The small molecule below binds the protein below.
Small molecule (SMILES): CC(=O)[C@H](Cc1ccccc1)NC(=O)[C@H](Cc1ccccc1)NC(=O)[C@H](CCC(N)=O)NC(=O)[C@H](CC(C)C)NC(=O)[C@H](CC(N)=O)NC(=O)[C@@H](N)CC(C)C

Sequence of chain 2.D:
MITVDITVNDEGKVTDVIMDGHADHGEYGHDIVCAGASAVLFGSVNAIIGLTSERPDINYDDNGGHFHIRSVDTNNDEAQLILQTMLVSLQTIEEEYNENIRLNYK

Binding-site contacts:
Ligand atom O contacts residue ALA35 of chain 2.D at 3.5 Å.
Ligand atom O contacts residue ALA23 of chain 2.D at 2.7 Å (h-bond).
Ligand atom NE2 contacts residue ALA35 of chain 2.D at 3.6 Å (h-bond).
Ligand atom CZ contacts residue GLY65 of chain 2.D at 3.5 Å.
Ligand atom N contacts residue CYS34 of chain 2.D at 3.2 Å (h-bond).
Ligand atom CA contacts residue CYS34 of chain 2.D at 3.5 Å (hydrophobic).
Ligand atom CE2 contacts residue HIS66 of chain 2.D at 3.4 Å.
Ligand atom OE1 contacts residue GLY29 of chain 2.D at 3.0 Å (h-bond).
Ligand atom CT contacts residue HIS22 of chain 2.D at 3.7 Å.
Ligand atom CT contacts residue CYS34 of chain 2.D at 1.8 Å (hydrophobic).
Ligand atom C contacts residue HIS22 of chain 2.D at 3.7 Å.
Ligand atom O contacts residue ILE2 of chain 2.D at 3.3 Å.
Ligand atom N contacts residue SER38 of chain 2.D at 3.5 Å (h-bond).
Ligand atom CB contacts residue ILE2 of chain 2.D at 3.4 Å (hydrophobic).
Ligand atom CZ contacts residue ASP61 of chain 2.D at 3.3 Å.
Ligand atom O contacts residue PHE42 of chain 2.D at 3.4 Å.
Ligand atom CE2 contacts residue MET19 of chain 2.D at 3.7 Å (hydrophobic).
Ligand atom CE2 contacts residue GLY65 of chain 2.D at 3.3 Å.
Ligand atom CD1 contacts residue ALA35 of chain 2.D at 3.3 Å (hydrophobic).
Ligand atom OE1 contacts residue HIS30 of chain 2.D at 3.2 Å (h-bond).
Ligand atom C contacts residue ALA23 of chain 2.D at 3.8 Å (hydrophobic).
Ligand atom O contacts residue CYS34 of chain 2.D at 3.5 Å (h-bond).
Ligand atom NE2 contacts residue CYS34 of chain 2.D at 3.6 Å (h-bond).
Ligand atom C contacts residue CYS34 of chain 2.D at 3.6 Å (hydrophobic).
Ligand atom O contacts residue CYS34 of chain 2.D at 3.3 Å (h-bond).
Ligand atom N contacts residue SER38 of chain 2.D at 3.5 Å (h-bond).
Ligand atom O contacts residue HIS22 of chain 2.D at 3.1 Å.
Ligand atom CG contacts residue ALA35 of chain 2.D at 3.8 Å (hydrophobic).
Ligand atom NE2 contacts residue ASP31 of chain 2.D at 3.4 Å (salt-bridge).
Ligand atom C contacts residue SER38 of chain 2.D at 3.8 Å.
Ligand atom CD1 contacts residue ALA39 of chain 2.D at 3.7 Å (hydrophobic).
Ligand atom C contacts residue CYS34 of chain 2.D at 2.7 Å (hydrophobic).
Ligand atom O contacts residue GLY65 of chain 2.D at 3.4 Å.
Ligand atom O contacts residue GLY21 of chain 2.D at 3.7 Å.
Ligand atom CA contacts residue CYS34 of chain 2.D at 3.7 Å (hydrophobic).
Ligand atom CZ contacts residue HIS66 of chain 2.D at 3.7 Å.
Ligand atom OE1 contacts residue ASP31 of chain 2.D at 3.0 Å (salt-bridge).
Ligand atom CD1 contacts residue SER38 of chain 2.D at 3.3 Å.
Ligand atom O contacts residue SER38 of chain 2.D at 3.4 Å (h-bond).
Ligand atom CE1 contacts residue ASP61 of chain 2.D at 3.6 Å.